Binding-site contacts:
Ligand atom O4' contacts residue GLY6 of chain 17.B at 2.9 Å.
Ligand atom N6 contacts residue GLY26 of chain 28.D at 3.1 Å.
Ligand atom C5' contacts residue THR5 of chain 17.B at 3.1 Å.
Ligand atom OP1 contacts residue ARG420 of chain 29.B at 2.4 Å (salt-bridge).
Ligand atom OP1 contacts residue PHE211 of chain 28.B at 2.1 Å.
Ligand atom N6 contacts residue ALA27 of chain 28.D at 3.2 Å (h-bond).
Ligand atom C5 contacts residue GLY26 of chain 28.D at 3.5 Å.
Ligand atom O5' contacts residue TYR31 of chain 28.D at 2.2 Å (h-bond).
Ligand atom C5 contacts residue ALA7 of chain 17.B at 2.7 Å (hydrophobic).
Ligand atom C3' contacts residue GLY6 of chain 17.B at 3.2 Å.
Ligand atom OP1 contacts residue THR418 of chain 29.B at 3.2 Å.
Ligand atom O3' contacts residue ARG420 of chain 29.B at 1.7 Å (salt-bridge).
Ligand atom C5' contacts residue TYR31 of chain 28.D at 3.0 Å (hydrophobic).
Ligand atom C5 contacts residue ALA27 of chain 28.D at 2.9 Å (hydrophobic).
Ligand atom OP1 contacts residue ARG28 of chain 28.D at 2.7 Å (salt-bridge).
Ligand atom N7 contacts residue ALA27 of chain 28.D at 1.6 Å.
Ligand atom C8 contacts residue ALA27 of chain 28.D at 2.0 Å (hydrophobic).
Ligand atom O5' contacts residue ARG420 of chain 29.B at 2.9 Å (salt-bridge).
Ligand atom N7 contacts residue GLY26 of chain 28.D at 2.7 Å.
Ligand atom C4' contacts residue ARG420 of chain 29.B at 3.4 Å.
Ligand atom N6 contacts residue ASP217 of chain 28.B at 2.8 Å (salt-bridge).
Ligand atom OP2 contacts residue GLU207 of chain 28.B at 2.0 Å (salt-bridge).
Ligand atom OP2 contacts residue ARG420 of chain 29.B at 3.4 Å (salt-bridge).
Ligand atom C4' contacts residue THR5 of chain 17.B at 2.6 Å.
Ligand atom C5' contacts residue ARG28 of chain 28.D at 2.8 Å.
Ligand atom O3' contacts residue GLY6 of chain 17.B at 2.3 Å (h-bond).
Ligand atom P contacts residue TYR31 of chain 28.D at 3.5 Å.
Ligand atom O4' contacts residue ARG420 of chain 29.B at 3.2 Å (salt-bridge).
Ligand atom P contacts residue ARG28 of chain 28.D at 3.4 Å.
Ligand atom C6 contacts residue ALA7 of chain 17.B at 2.7 Å (hydrophobic).
Ligand atom C3' contacts residue THR5 of chain 17.B at 3.2 Å.
Ligand atom P contacts residue ARG420 of chain 29.B at 2.5 Å.
Ligand atom P contacts residue GLU207 of chain 28.B at 3.4 Å.
Ligand atom O5' contacts residue ARG28 of chain 28.D at 3.1 Å (salt-bridge).
Ligand atom N9 contacts residue ALA27 of chain 28.D at 3.1 Å.
Ligand atom O3' contacts residue TYR31 of chain 28.D at 3.2 Å (h-bond).
Ligand atom C4' contacts residue GLY6 of chain 17.B at 3.1 Å.
Ligand atom O3' contacts residue THR5 of chain 17.B at 3.1 Å (h-bond).
Ligand atom C8 contacts residue ARG28 of chain 28.D at 3.1 Å.
Ligand atom C1' contacts residue GLY6 of chain 17.B at 2.9 Å.

Sequence of chain 28.D:
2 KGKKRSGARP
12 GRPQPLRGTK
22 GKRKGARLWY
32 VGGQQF

Sequence of chain 28.B:
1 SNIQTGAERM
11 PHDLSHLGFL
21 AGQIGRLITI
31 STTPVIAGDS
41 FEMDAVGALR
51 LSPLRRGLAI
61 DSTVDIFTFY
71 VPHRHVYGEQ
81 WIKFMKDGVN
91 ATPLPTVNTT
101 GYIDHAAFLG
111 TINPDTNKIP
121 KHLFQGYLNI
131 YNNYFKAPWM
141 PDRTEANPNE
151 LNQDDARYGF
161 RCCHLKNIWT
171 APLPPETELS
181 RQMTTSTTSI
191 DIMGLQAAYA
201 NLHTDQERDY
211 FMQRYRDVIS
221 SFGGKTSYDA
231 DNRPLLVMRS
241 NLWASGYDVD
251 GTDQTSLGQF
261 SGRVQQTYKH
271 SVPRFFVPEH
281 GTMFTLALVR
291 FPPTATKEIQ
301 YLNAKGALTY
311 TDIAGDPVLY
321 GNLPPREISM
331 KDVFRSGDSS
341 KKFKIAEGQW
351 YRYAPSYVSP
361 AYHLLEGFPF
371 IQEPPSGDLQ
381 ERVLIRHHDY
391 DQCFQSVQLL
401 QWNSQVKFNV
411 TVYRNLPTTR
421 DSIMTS

Sequence of chain 17.B:
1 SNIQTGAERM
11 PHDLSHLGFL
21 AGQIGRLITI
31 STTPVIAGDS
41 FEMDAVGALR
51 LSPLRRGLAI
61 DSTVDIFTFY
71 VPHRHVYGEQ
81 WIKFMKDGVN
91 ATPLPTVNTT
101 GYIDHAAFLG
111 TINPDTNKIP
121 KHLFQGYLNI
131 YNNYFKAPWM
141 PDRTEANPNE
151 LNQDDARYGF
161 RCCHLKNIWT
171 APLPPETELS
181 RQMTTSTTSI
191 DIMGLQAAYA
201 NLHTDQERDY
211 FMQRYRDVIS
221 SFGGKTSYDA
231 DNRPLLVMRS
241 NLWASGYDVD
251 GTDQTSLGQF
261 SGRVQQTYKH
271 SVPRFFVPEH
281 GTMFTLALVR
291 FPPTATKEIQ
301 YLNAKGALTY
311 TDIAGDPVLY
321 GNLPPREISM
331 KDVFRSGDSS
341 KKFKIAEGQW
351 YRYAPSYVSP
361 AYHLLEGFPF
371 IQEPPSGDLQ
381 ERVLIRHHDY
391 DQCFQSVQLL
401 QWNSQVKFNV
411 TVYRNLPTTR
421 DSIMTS

Sequence of chain 29.B:
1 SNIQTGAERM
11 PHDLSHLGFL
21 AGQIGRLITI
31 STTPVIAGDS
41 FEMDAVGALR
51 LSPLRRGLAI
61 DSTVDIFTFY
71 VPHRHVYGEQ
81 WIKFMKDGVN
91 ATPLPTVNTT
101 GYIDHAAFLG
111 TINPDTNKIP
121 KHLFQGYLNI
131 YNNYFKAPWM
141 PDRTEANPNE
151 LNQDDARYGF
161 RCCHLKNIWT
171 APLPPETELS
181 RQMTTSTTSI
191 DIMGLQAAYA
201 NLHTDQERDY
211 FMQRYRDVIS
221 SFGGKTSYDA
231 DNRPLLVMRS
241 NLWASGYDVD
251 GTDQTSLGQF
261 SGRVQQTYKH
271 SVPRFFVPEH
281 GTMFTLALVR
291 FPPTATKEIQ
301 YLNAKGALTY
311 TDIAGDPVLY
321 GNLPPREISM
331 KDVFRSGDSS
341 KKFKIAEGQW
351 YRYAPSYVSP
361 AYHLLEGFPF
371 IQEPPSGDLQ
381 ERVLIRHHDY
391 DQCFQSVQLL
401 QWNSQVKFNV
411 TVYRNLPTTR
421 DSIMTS

This protein binds this small molecule.
Small molecule (SMILES): Nc1ccn([C@H]2C[C@H](O)[C@@H](CO[P](=O)(O)O[C@H]3C[C@H](n4cnc5c(N)ncnc54)O[C@@H]3CO[P](=O)(O)O[C@H]3C[C@H](n4cnc5c(N)ncnc54)O[C@@H]3CO[P](=O)(O)O[C@H]3C[C@H](n4cnc5c(N)ncnc54)O[C@@H]3COP(=O)(O)O)O2)c(=O)n1